Binding-site contacts:
Ligand atom C4 contacts residue GLU134 of chain 1.A at 3.2 Å.
Ligand atom C5 contacts residue TRP25 of chain 1.A at 4.2 Å (hydrophobic).
Ligand atom C1 contacts residue TYR27 of chain 1.A at 3.9 Å (hydrophobic).
Ligand atom C6 contacts residue TYR27 of chain 1.A at 3.0 Å (hydrophobic).
Ligand atom C3 contacts residue GLU134 of chain 1.A at 2.9 Å.
Ligand atom O1 contacts residue VAL46 of chain 1.A at 3.5 Å.
Ligand atom C5 contacts residue TYR27 of chain 1.A at 3.3 Å (hydrophobic).
Ligand atom O2 contacts residue ILE41 of chain 1.A at 4.0 Å.
Ligand atom C7 contacts residue TYR27 of chain 1.A at 4.2 Å (hydrophobic).
Ligand atom O2 contacts residue TYR27 of chain 1.A at 2.9 Å (h-bond).
Ligand atom C5 contacts residue GLU134 of chain 1.A at 3.7 Å.
Ligand atom C7 contacts residue ILE132 of chain 1.A at 4.1 Å (hydrophobic).
Ligand atom C9 contacts residue ILE93 of chain 1.A at 4.3 Å (hydrophobic).
Ligand atom C9 contacts residue VAL46 of chain 1.A at 3.7 Å (hydrophobic).
Ligand atom C2 contacts residue ILE132 of chain 1.A at 4.2 Å (hydrophobic).
Ligand atom C4 contacts residue TRP25 of chain 1.A at 4.1 Å (hydrophobic).
Ligand atom C8 contacts residue TYR27 of chain 1.A at 3.3 Å (hydrophobic).
Ligand atom C4 contacts residue TYR27 of chain 1.A at 4.3 Å (hydrophobic).
Ligand atom O4 contacts residue ASN23 of chain 1.A at 3.5 Å (h-bond).
Ligand atom C10 contacts residue GLU134 of chain 1.A at 2.8 Å.
Ligand atom O1 contacts residue ILE93 of chain 1.A at 3.8 Å.
Ligand atom C6 contacts residue GLU134 of chain 1.A at 4.0 Å.
Ligand atom O4 contacts residue GLU134 of chain 1.A at 3.0 Å (salt-bridge).
Ligand atom C9 contacts residue TYR27 of chain 1.A at 3.6 Å (hydrophobic).
Ligand atom O4 contacts residue TRP25 of chain 1.A at 4.2 Å.
Ligand atom O2 contacts residue VAL46 of chain 1.A at 3.2 Å.
Ligand atom O1 contacts residue PHE95 of chain 1.A at 3.5 Å.
Ligand atom C2 contacts residue GLU134 of chain 1.A at 3.3 Å.
Ligand atom O3 contacts residue GLU134 of chain 1.A at 3.3 Å (salt-bridge).
Ligand atom C3 contacts residue TRP25 of chain 1.A at 4.3 Å (hydrophobic).
Ligand atom C8 contacts residue ILE93 of chain 1.A at 4.4 Å (hydrophobic).
Ligand atom C7 contacts residue ILE93 of chain 1.A at 4.2 Å (hydrophobic).
Ligand atom C1 contacts residue ILE132 of chain 1.A at 4.3 Å (hydrophobic).
Ligand atom C1 contacts residue GLU134 of chain 1.A at 3.8 Å.
Ligand atom C5 contacts residue TYR21 of chain 1.A at 3.4 Å (hydrophobic).
Ligand atom O4 contacts residue TYR21 of chain 1.A at 3.5 Å.
Ligand atom C4 contacts residue TYR21 of chain 1.A at 3.8 Å (hydrophobic).
Ligand atom C6 contacts residue TYR21 of chain 1.A at 3.6 Å (hydrophobic).

The small molecule below binds the protein below.
Small molecule (SMILES): COc1cc(/C=C/C(=O)O)ccc1O

Sequence of chain 1.A:
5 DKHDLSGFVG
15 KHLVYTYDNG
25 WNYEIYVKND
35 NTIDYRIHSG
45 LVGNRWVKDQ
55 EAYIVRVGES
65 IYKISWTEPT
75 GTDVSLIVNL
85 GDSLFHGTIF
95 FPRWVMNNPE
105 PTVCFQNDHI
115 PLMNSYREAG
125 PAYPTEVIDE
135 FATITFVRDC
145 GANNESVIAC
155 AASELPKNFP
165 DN